Sequence of chain 1.B:
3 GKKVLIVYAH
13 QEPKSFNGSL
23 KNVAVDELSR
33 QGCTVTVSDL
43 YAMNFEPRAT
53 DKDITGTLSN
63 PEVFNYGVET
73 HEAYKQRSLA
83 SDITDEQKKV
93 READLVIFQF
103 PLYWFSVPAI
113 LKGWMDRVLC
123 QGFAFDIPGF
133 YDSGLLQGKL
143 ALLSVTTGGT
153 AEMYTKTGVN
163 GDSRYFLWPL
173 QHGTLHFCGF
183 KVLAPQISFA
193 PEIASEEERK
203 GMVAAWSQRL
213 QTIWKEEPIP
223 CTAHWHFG

Sequence of chain 1.A:
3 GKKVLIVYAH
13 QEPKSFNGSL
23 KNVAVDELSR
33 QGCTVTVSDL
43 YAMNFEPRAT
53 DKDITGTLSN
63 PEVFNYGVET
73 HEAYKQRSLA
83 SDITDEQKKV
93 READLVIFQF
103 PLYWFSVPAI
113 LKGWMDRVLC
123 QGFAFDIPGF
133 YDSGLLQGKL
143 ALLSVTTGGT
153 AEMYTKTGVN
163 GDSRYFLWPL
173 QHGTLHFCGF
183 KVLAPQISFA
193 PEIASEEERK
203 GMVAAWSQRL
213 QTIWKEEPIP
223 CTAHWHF

Binding-site contacts:
Ligand atom C14 contacts residue MET155 of chain 1.A at 4.0 Å (hydrophobic).
Ligand atom N3 contacts residue FAD1 of chain 1.D at 3.5 Å.
Ligand atom C8 contacts residue FAD1 of chain 1.D at 3.3 Å.
Ligand atom C12 contacts residue ILE129 of chain 1.B at 3.8 Å (hydrophobic).
Ligand atom C15 contacts residue PHE132 of chain 1.B at 3.7 Å (hydrophobic).
Ligand atom C1 contacts residue PHE179 of chain 1.B at 3.6 Å (hydrophobic).
Ligand atom C7 contacts residue FAD1 of chain 1.D at 3.4 Å.
Ligand atom I1 contacts residue FAD1 of chain 1.D at 4.0 Å.
Ligand atom C3 contacts residue PHE127 of chain 1.B at 3.3 Å (hydrophobic).
Ligand atom C18 contacts residue PHE127 of chain 1.B at 3.8 Å (hydrophobic).
Ligand atom O2 contacts residue GLY69 of chain 1.B at 3.6 Å.
Ligand atom O3 contacts residue PHE127 of chain 1.B at 3.5 Å.
Ligand atom C1 contacts residue FAD1 of chain 1.D at 3.3 Å.
Ligand atom C3 contacts residue FAD1 of chain 1.D at 3.2 Å.
Ligand atom C8 contacts residue PHE179 of chain 1.B at 3.4 Å (hydrophobic).
Ligand atom C2 contacts residue FAD1 of chain 1.D at 3.1 Å.
Ligand atom I1 contacts residue PHE179 of chain 1.B at 3.6 Å.
Ligand atom N1 contacts residue FAD1 of chain 1.D at 3.3 Å.
Ligand atom C33 contacts residue GLY69 of chain 1.B at 3.7 Å.
Ligand atom C11 contacts residue FAD1 of chain 1.D at 3.6 Å.
Ligand atom C18 contacts residue FAD1 of chain 1.D at 3.6 Å.
Ligand atom N3 contacts residue PHE127 of chain 1.B at 4.0 Å.
Ligand atom C15 contacts residue MET155 of chain 1.A at 3.9 Å (hydrophobic).
Ligand atom C4 contacts residue FAD1 of chain 1.D at 3.3 Å.
Ligand atom C6 contacts residue PHE179 of chain 1.B at 4.0 Å (hydrophobic).
Ligand atom N2 contacts residue GLY150 of chain 1.A at 4.0 Å.
Ligand atom C2 contacts residue PHE127 of chain 1.B at 3.9 Å (hydrophobic).
Ligand atom O1 contacts residue MET155 of chain 1.A at 3.5 Å.
Ligand atom I1 contacts residue TYR156 of chain 1.A at 3.8 Å.
Ligand atom C11 contacts residue GLY151 of chain 1.A at 3.6 Å.
Ligand atom N1 contacts residue PHE179 of chain 1.B at 3.3 Å.
Ligand atom C5 contacts residue FAD1 of chain 1.D at 3.4 Å.
Ligand atom C6 contacts residue FAD1 of chain 1.D at 3.4 Å.
Ligand atom O2 contacts residue GLN123 of chain 1.B at 3.4 Å (h-bond).
Ligand atom C4 contacts residue PHE127 of chain 1.B at 3.7 Å (hydrophobic).
Ligand atom O3 contacts residue FAD1 of chain 1.D at 3.4 Å.
Ligand atom C7 contacts residue PHE179 of chain 1.B at 4.0 Å (hydrophobic).
Ligand atom O1 contacts residue GLY150 of chain 1.A at 3.9 Å.
Ligand atom C2 contacts residue TRP106 of chain 1.A at 3.9 Å (hydrophobic).
Ligand atom I1 contacts residue ASN162 of chain 1.A at 2.8 Å.

This protein binds this small molecule.
Small molecule (SMILES): COC(=O)Nc1ccc2[nH]c(I)c(CCNC(C)=O)c2c1